Sequence of chain 1.D:
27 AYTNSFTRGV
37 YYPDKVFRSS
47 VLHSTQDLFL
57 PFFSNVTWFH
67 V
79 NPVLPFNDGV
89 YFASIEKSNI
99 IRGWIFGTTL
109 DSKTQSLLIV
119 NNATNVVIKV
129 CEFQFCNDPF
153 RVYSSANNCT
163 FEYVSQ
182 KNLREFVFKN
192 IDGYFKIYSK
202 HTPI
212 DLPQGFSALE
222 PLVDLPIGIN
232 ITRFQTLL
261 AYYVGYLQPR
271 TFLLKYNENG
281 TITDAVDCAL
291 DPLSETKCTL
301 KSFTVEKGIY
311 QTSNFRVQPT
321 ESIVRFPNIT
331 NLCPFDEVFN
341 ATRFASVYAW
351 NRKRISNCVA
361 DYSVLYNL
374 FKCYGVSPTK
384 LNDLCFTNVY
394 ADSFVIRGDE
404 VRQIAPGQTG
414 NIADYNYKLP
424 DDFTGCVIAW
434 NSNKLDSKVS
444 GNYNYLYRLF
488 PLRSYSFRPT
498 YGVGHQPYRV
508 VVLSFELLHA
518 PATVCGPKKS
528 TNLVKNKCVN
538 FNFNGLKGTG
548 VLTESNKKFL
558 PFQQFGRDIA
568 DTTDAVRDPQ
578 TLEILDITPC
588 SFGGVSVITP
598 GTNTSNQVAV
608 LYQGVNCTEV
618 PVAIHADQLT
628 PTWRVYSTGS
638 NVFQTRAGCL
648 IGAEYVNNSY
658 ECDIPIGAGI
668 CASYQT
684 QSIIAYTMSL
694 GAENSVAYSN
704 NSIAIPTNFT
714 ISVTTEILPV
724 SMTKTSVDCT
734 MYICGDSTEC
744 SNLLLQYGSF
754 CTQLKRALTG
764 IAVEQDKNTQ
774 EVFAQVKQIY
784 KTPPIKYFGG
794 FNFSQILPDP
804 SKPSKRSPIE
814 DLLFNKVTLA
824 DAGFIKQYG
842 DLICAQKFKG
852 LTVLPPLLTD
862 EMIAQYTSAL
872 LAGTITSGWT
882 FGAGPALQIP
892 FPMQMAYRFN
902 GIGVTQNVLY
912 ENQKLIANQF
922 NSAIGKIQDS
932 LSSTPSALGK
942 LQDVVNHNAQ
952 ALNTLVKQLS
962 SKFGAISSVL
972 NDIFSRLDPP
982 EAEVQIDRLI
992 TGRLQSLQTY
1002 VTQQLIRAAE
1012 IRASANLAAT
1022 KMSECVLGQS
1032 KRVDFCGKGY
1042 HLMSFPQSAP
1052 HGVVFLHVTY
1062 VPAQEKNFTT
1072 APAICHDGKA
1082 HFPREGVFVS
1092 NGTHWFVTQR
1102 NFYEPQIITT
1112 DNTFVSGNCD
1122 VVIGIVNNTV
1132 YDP

Binding-site contacts:
Ligand atom C7 contacts residue ASN613 of chain 1.D at 3.1 Å.
Ligand atom O5 contacts residue GLU616 of chain 1.D at 3.9 Å.
Ligand atom C3 contacts residue ASN613 of chain 1.D at 3.8 Å.
Ligand atom C8 contacts residue GLN641 of chain 1.D at 4.4 Å.
Ligand atom O7 contacts residue ASN613 of chain 1.D at 3.1 Å (h-bond).
Ligand atom C1 contacts residue ASN613 of chain 1.D at 1.4 Å.
Ligand atom N2 contacts residue ASN613 of chain 1.D at 2.9 Å (h-bond).
Ligand atom C8 contacts residue ASN613 of chain 1.D at 4.2 Å.
Ligand atom C5 contacts residue ASN613 of chain 1.D at 3.7 Å.
Ligand atom C4 contacts residue ASN613 of chain 1.D at 4.2 Å.
Ligand atom O5 contacts residue ASN613 of chain 1.D at 2.4 Å (h-bond).
Ligand atom C1 contacts residue GLU616 of chain 1.D at 3.9 Å.
Ligand atom C2 contacts residue ASN613 of chain 1.D at 2.5 Å.

The small molecule below binds the protein below.
Small molecule (SMILES): CC(=O)N[C@@H]1[C@@H](O)[C@H](O)[C@@H](CO)O[C@H]1O